Sequence of chain 1.A:
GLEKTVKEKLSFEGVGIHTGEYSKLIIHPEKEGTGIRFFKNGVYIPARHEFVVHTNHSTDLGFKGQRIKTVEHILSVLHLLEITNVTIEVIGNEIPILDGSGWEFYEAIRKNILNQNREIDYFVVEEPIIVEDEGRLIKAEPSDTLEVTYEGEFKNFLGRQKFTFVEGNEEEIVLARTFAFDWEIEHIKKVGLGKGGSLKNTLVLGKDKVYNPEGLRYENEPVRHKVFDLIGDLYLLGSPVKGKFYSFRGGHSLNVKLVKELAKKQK

Binding-site contacts:
Ligand atom C1 contacts residue LYS190 of chain 1.A at 3.7 Å.
Ligand atom C14 contacts residue GLY198 of chain 1.A at 3.3 Å.
Ligand atom C11 contacts residue GLY198 of chain 1.A at 3.6 Å.
Ligand atom C9 contacts residue THR179 of chain 1.A at 3.9 Å.
Ligand atom C2 contacts residue VAL205 of chain 1.A at 4.1 Å (hydrophobic).
Ligand atom C1 contacts residue SER199 of chain 1.A at 4.0 Å.
Ligand atom C3 contacts residue SER199 of chain 1.A at 3.6 Å.
Ligand atom C4 contacts residue ILE18 of chain 1.A at 4.0 Å (hydrophobic).
Ligand atom C10 contacts residue HIS19 of chain 1.A at 4.0 Å.
Ligand atom C2 contacts residue LEU200 of chain 1.A at 3.9 Å (hydrophobic).
Ligand atom C8 contacts residue ILE186 of chain 1.A at 3.5 Å (hydrophobic).
Ligand atom C14 contacts residue SER199 of chain 1.A at 4.0 Å.
Ligand atom O17 contacts residue GLY198 of chain 1.A at 3.7 Å.
Ligand atom O17 contacts residue LYS190 of chain 1.A at 2.9 Å (salt-bridge).
Ligand atom C8 contacts residue GLY198 of chain 1.A at 4.3 Å.
Ligand atom C1 contacts residue GLY198 of chain 1.A at 3.2 Å.
Ligand atom C7 contacts residue VAL205 of chain 1.A at 3.8 Å (hydrophobic).
Ligand atom O16 contacts residue ILE186 of chain 1.A at 3.8 Å.
Ligand atom C7 contacts residue SER199 of chain 1.A at 3.8 Å.
Ligand atom C2 contacts residue SER199 of chain 1.A at 3.6 Å.
Ligand atom C11 contacts residue SER199 of chain 1.A at 3.8 Å.
Ligand atom C8 contacts residue THR203 of chain 1.A at 3.8 Å.
Ligand atom C6 contacts residue ILE186 of chain 1.A at 3.8 Å (hydrophobic).
Ligand atom C7 contacts residue GLY198 of chain 1.A at 4.1 Å.
Ligand atom C12 contacts residue GLY195 of chain 1.A at 4.3 Å.
Ligand atom C4 contacts residue THR179 of chain 1.A at 4.1 Å.
Ligand atom C12 contacts residue ILE189 of chain 1.A at 4.2 Å (hydrophobic).
Ligand atom C13 contacts residue ILE18 of chain 1.A at 3.7 Å (hydrophobic).
Ligand atom C12 contacts residue HIS19 of chain 1.A at 3.8 Å.
Ligand atom C3 contacts residue GLY198 of chain 1.A at 4.0 Å.
Ligand atom C12 contacts residue ILE18 of chain 1.A at 3.9 Å (hydrophobic).
Ligand atom C13 contacts residue THR203 of chain 1.A at 4.1 Å.
Ligand atom C9 contacts residue PHE180 of chain 1.A at 3.7 Å (hydrophobic).
Ligand atom C13 contacts residue GLY195 of chain 1.A at 4.1 Å.
Ligand atom C9 contacts residue HIS58 of chain 1.A at 4.2 Å.
Ligand atom C10 contacts residue HIS58 of chain 1.A at 4.0 Å.
Ligand atom O16 contacts residue GLY198 of chain 1.A at 3.9 Å.
Ligand atom C5 contacts residue GLY198 of chain 1.A at 3.6 Å.
Ligand atom C11 contacts residue ILE186 of chain 1.A at 4.2 Å (hydrophobic).
Ligand atom C5 contacts residue LYS190 of chain 1.A at 4.0 Å.

This small molecule binds to this protein.
Small molecule (SMILES): CCCCCCCOc1cccc(C(=O)O)c1